A protein and the small-molecule ligand that binds it are described below.
Small molecule (SMILES): NC(=[NH2+])NCCC[C@H](N)C(=O)O

Binding-site contacts:
Ligand atom CG contacts residue THR175 of chain 1.E at 3.7 Å.
Ligand atom O contacts residue MG1 of chain 1.YG at 3.6 Å.
Ligand atom NH1 contacts residue ARG164 of chain 1.E at 3.3 Å (salt-bridge).
Ligand atom NE contacts residue THR175 of chain 1.E at 3.8 Å.
Ligand atom CZ contacts residue THR175 of chain 1.E at 3.6 Å.
Ligand atom C contacts residue MG1 of chain 1.YG at 3.5 Å.
Ligand atom NH2 contacts residue THR175 of chain 1.E at 3.0 Å (h-bond).
Ligand atom NH1 contacts residue THR175 of chain 1.E at 3.8 Å.
Ligand atom CB contacts residue MG1 of chain 1.YG at 4.4 Å.
Ligand atom CD contacts residue THR175 of chain 1.E at 4.4 Å.
Ligand atom CB contacts residue THR175 of chain 1.E at 4.2 Å.
Ligand atom OXT contacts residue MG1 of chain 1.YG at 2.9 Å.

Sequence of chain 1.E:
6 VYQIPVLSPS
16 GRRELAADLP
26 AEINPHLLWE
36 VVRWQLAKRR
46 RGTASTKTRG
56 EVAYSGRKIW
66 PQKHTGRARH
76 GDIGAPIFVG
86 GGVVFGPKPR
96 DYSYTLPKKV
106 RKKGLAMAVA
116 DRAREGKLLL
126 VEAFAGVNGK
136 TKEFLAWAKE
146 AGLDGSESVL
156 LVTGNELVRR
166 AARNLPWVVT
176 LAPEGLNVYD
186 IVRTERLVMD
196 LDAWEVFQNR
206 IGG